Binding-site contacts:
Ligand atom C3 contacts residue PHE186 of chain 60.A at 3.9 Å (hydrophobic).
Ligand atom C31 contacts residue VAL176 of chain 60.A at 3.3 Å (hydrophobic).
Ligand atom O1A contacts residue VAL122 of chain 60.A at 4.0 Å.
Ligand atom C4A contacts residue ASN198 of chain 60.A at 3.9 Å.
Ligand atom C3C contacts residue VAL188 of chain 60.A at 3.3 Å (hydrophobic).
Ligand atom C4B contacts residue LEU106 of chain 60.A at 3.7 Å (hydrophobic).
Ligand atom C3B contacts residue TYR197 of chain 60.A at 3.3 Å (hydrophobic).
Ligand atom C5C contacts residue TYR128 of chain 60.A at 3.7 Å (hydrophobic).
Ligand atom C5 contacts residue PHE186 of chain 60.A at 3.7 Å (hydrophobic).
Ligand atom C5A contacts residue CYS199 of chain 60.A at 3.9 Å (hydrophobic).
Ligand atom N2 contacts residue PHE186 of chain 60.A at 4.0 Å.
Ligand atom C5A contacts residue VAL122 of chain 60.A at 3.9 Å (hydrophobic).
Ligand atom N2 contacts residue PRO174 of chain 60.A at 3.7 Å.
Ligand atom C6C contacts residue VAL191 of chain 60.A at 3.3 Å (hydrophobic).
Ligand atom CM1 contacts residue CYS199 of chain 60.A at 3.8 Å (hydrophobic).
Ligand atom O1 contacts residue TYR152 of chain 60.A at 3.9 Å.
Ligand atom C2C contacts residue VAL188 of chain 60.A at 2.8 Å (hydrophobic).
Ligand atom C3C contacts residue TYR128 of chain 60.A at 3.6 Å (hydrophobic).
Ligand atom C31 contacts residue PRO174 of chain 60.A at 3.3 Å (hydrophobic).
Ligand atom N3A contacts residue ASN219 of chain 60.A at 3.4 Å (h-bond).
Ligand atom CL1 contacts residue ASN105 of chain 60.A at 3.3 Å.
Ligand atom C7C contacts residue TYR128 of chain 60.A at 3.5 Å (hydrophobic).
Ligand atom C31 contacts residue SER175 of chain 60.A at 3.5 Å.
Ligand atom N2 contacts residue ALA24 of chain 60.C at 3.1 Å.
Ligand atom C2B contacts residue TYR197 of chain 60.A at 3.3 Å (hydrophobic).
Ligand atom O1 contacts residue VAL188 of chain 60.A at 3.8 Å.
Ligand atom C4 contacts residue TYR152 of chain 60.A at 3.7 Å (hydrophobic).
Ligand atom C4C contacts residue TYR152 of chain 60.A at 3.9 Å (hydrophobic).
Ligand atom C3 contacts residue PRO174 of chain 60.A at 3.7 Å (hydrophobic).
Ligand atom C4 contacts residue PHE186 of chain 60.A at 3.7 Å (hydrophobic).
Ligand atom C1C contacts residue TYR152 of chain 60.A at 3.9 Å (hydrophobic).
Ligand atom C31 contacts residue ALA150 of chain 60.A at 3.5 Å (hydrophobic).
Ligand atom O1B contacts residue MET221 of chain 60.A at 3.8 Å.
Ligand atom O1 contacts residue ALA24 of chain 60.C at 3.4 Å.
Ligand atom C3B contacts residue LEU106 of chain 60.A at 3.8 Å (hydrophobic).
Ligand atom CL1 contacts residue ILE104 of chain 60.A at 3.6 Å.
Ligand atom O1 contacts residue PHE186 of chain 60.A at 3.8 Å.
Ligand atom C5 contacts residue TYR152 of chain 60.A at 3.6 Å (hydrophobic).
Ligand atom CL1 contacts residue MET221 of chain 60.A at 3.8 Å.
Ligand atom C5C contacts residue ILE104 of chain 60.A at 4.0 Å (hydrophobic).

Sequence of chain 56.C:
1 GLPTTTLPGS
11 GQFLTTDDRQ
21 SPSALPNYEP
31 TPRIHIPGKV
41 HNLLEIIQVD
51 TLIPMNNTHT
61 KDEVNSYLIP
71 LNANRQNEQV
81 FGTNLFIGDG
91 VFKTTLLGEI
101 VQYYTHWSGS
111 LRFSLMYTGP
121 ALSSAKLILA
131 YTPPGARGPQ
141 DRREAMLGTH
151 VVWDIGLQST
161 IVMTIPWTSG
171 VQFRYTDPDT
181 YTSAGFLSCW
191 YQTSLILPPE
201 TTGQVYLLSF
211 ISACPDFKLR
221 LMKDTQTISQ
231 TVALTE

Sequence of chain 60.A:
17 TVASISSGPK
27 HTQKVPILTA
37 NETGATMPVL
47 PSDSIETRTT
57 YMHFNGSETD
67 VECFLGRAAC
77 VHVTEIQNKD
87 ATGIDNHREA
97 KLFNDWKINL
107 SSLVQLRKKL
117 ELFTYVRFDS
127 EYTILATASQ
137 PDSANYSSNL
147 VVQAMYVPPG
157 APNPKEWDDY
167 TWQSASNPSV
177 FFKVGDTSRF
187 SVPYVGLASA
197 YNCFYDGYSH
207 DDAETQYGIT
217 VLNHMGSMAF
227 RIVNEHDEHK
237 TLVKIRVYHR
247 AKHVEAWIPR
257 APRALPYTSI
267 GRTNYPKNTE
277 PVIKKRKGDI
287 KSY

Sequence of chain 60.C:
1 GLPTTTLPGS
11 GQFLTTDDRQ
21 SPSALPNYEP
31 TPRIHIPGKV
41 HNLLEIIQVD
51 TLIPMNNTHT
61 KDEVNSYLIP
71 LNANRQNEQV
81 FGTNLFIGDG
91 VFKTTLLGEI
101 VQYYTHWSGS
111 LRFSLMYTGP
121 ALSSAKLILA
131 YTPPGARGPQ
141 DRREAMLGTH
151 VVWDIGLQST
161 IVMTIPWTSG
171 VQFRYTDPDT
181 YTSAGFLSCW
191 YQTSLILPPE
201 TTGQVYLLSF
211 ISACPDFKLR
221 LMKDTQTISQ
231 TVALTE

The protein below binds the small molecule below.
Small molecule (SMILES): Cc1cc(CCCCCCCOc2ccc(C3=N[C@@H](C)CO3)cc2Cl)on1